Binding-site contacts:
Ligand atom N12 contacts residue LYS290 of chain 1.I at 3.6 Å.
Ligand atom C18 contacts residue THR402 of chain 1.I at 3.8 Å.
Ligand atom N12 contacts residue THR402 of chain 1.I at 3.8 Å.
Ligand atom N12 contacts residue ASP295 of chain 1.I at 2.9 Å (salt-bridge).
Ligand atom O10 contacts residue LYS302 of chain 1.I at 2.7 Å (salt-bridge).
Ligand atom C07 contacts residue LEU403 of chain 1.I at 2.9 Å (hydrophobic).
Ligand atom O09 contacts residue GLU377 of chain 1.I at 3.1 Å (salt-bridge).
Ligand atom C18 contacts residue PHE314 of chain 1.I at 3.7 Å (hydrophobic).
Ligand atom C16 contacts residue MET308 of chain 1.I at 3.5 Å (hydrophobic).
Ligand atom O09 contacts residue ZN1 of chain 1.FC at 2.4 Å.
Ligand atom C11 contacts residue ASP315 of chain 1.I at 3.8 Å.
Ligand atom O10 contacts residue ASP375 of chain 1.I at 2.9 Å (salt-bridge).
Ligand atom O09 contacts residue ZN1 of chain 1.GC at 2.4 Å.
Ligand atom C15 contacts residue MET312 of chain 1.I at 3.6 Å (hydrophobic).
Ligand atom N12 contacts residue ZN1 of chain 1.FC at 2.2 Å.
Ligand atom C16 contacts residue GLY405 of chain 1.I at 3.7 Å.
Ligand atom C17 contacts residue PHE314 of chain 1.I at 3.7 Å (hydrophobic).
Ligand atom O09 contacts residue ASP375 of chain 1.I at 3.1 Å (salt-bridge).
Ligand atom C14 contacts residue LYS302 of chain 1.I at 3.5 Å.
Ligand atom N12 contacts residue ASP315 of chain 1.I at 2.9 Å (salt-bridge).
Ligand atom P08 contacts residue CO31 of chain 1.EC at 3.7 Å.
Ligand atom C11 contacts residue ZN1 of chain 1.FC at 2.9 Å.
Ligand atom O10 contacts residue ASP295 of chain 1.I at 3.1 Å (salt-bridge).
Ligand atom O09 contacts residue ASP295 of chain 1.I at 3.4 Å (salt-bridge).
Ligand atom O09 contacts residue CO31 of chain 1.EC at 2.5 Å (h-bond).
Ligand atom P08 contacts residue ZN1 of chain 1.GC at 2.8 Å.
Ligand atom C16 contacts residue MET312 of chain 1.I at 3.9 Å (hydrophobic).
Ligand atom P08 contacts residue LEU403 of chain 1.I at 3.8 Å.
Ligand atom C14 contacts residue MET312 of chain 1.I at 3.7 Å (hydrophobic).
Ligand atom C17 contacts residue GLY405 of chain 1.I at 3.9 Å.
Ligand atom C11 contacts residue THR402 of chain 1.I at 3.5 Å.
Ligand atom P08 contacts residue ASP295 of chain 1.I at 3.6 Å.
Ligand atom O09 contacts residue LYS290 of chain 1.I at 3.3 Å (salt-bridge).
Ligand atom C11 contacts residue LYS290 of chain 1.I at 3.9 Å.
Ligand atom O10 contacts residue ZN1 of chain 1.GC at 2.1 Å.
Ligand atom O10 contacts residue ZN1 of chain 1.FC at 3.8 Å.
Ligand atom P08 contacts residue ASP375 of chain 1.I at 3.6 Å.
Ligand atom P08 contacts residue ZN1 of chain 1.FC at 3.1 Å.
Ligand atom N12 contacts residue ZN1 of chain 1.GC at 3.8 Å.
Ligand atom C07 contacts residue CO31 of chain 1.EC at 3.2 Å.

A protein and the small-molecule ligand that binds it are described below.
Small molecule (SMILES): CC(C)C[C@H](CP(=O)(O)[C@@H](N)c1ccccc1)C(=O)O

Sequence of chain 1.I:
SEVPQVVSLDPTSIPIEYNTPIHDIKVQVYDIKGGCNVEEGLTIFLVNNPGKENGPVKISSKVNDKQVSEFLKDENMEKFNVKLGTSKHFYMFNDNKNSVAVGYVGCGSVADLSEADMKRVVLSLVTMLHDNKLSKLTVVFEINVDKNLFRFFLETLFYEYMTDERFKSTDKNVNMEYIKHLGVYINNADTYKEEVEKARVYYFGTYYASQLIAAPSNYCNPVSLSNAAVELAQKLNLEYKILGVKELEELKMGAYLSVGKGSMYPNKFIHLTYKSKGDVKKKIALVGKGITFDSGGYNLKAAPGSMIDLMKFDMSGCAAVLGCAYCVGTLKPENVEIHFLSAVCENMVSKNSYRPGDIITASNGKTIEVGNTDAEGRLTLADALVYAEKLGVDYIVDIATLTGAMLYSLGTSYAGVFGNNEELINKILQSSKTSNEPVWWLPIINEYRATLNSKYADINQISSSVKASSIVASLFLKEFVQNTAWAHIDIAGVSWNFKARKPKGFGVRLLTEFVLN